A small-molecule ligand and the protein it binds are described below.
Small molecule (SMILES): CC(=O)N[C@H]1[C@H](O[C@H]2[C@H](O)[C@@H](NC(C)=O)CO[C@@H]2CO)O[C@H](CO)[C@@H](O[C@@H]2O[C@H](CO)[C@@H](O)[C@H](O)[C@@H]2O)[C@@H]1O

Sequence of chain 1.O:
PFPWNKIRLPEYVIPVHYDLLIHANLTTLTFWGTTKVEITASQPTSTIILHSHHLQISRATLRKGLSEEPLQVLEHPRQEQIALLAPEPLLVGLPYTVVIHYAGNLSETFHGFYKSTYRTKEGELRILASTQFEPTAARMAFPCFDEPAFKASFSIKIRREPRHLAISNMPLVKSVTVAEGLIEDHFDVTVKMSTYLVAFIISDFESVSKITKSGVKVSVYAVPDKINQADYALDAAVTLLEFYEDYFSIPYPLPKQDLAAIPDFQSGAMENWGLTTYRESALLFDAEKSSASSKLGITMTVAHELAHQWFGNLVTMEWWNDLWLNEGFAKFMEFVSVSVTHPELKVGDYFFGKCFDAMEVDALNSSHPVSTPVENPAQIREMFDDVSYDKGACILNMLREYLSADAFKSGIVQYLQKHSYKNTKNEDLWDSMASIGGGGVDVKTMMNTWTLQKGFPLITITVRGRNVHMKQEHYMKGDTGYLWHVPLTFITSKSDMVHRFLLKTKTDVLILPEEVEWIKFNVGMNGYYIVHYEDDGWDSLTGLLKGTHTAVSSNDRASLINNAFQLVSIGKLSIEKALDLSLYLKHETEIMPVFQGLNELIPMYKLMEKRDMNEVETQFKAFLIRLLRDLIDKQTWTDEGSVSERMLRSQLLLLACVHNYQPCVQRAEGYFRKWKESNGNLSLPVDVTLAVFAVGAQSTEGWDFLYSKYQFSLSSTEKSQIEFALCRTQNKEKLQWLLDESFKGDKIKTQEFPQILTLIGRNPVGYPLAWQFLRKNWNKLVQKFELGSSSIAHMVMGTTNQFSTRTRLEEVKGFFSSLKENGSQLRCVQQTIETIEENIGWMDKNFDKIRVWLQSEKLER

Binding-site contacts:
Ligand atom C3 contacts residue ASN138 of chain 1.O at 4.4 Å.
Ligand atom O6 contacts residue GLN85 of chain 1.O at 4.0 Å.
Ligand atom C1 contacts residue ASN138 of chain 1.O at 2.1 Å.
Ligand atom C2 contacts residue ASN138 of chain 1.O at 3.2 Å.
Ligand atom N2 contacts residue ASN138 of chain 1.O at 3.9 Å.
Ligand atom C5 contacts residue ASN138 of chain 1.O at 3.8 Å.
Ligand atom O5 contacts residue ASN138 of chain 1.O at 2.4 Å (h-bond).
Ligand atom O6 contacts residue GLY137 of chain 1.O at 4.4 Å.